Binding-site contacts:
Ligand atom N1 contacts residue THR26 of chain 1.A at 2.7 Å (h-bond).
Ligand atom N2 contacts residue THR24 of chain 1.A at 3.1 Å (h-bond).
Ligand atom C9 contacts residue LEU27 of chain 1.A at 3.6 Å (hydrophobic).
Ligand atom O3 contacts residue DMS1 of chain 1.G at 3.8 Å.
Ligand atom C7 contacts residue DMS1 of chain 1.G at 3.7 Å.
Ligand atom C9 contacts residue SER144 of chain 1.A at 3.2 Å.
Ligand atom C1 contacts residue ASN119 of chain 1.A at 3.3 Å.
Ligand atom N2 contacts residue THR26 of chain 1.A at 4.1 Å.
Ligand atom N3 contacts residue THR26 of chain 1.A at 3.0 Å (h-bond).
Ligand atom C7 contacts residue THR26 of chain 1.A at 4.0 Å.
Ligand atom C8 contacts residue CYS145 of chain 1.A at 1.8 Å (hydrophobic).
Ligand atom C2 contacts residue THR26 of chain 1.A at 3.5 Å.
Ligand atom C5 contacts residue THR26 of chain 1.A at 3.6 Å.
Ligand atom C2 contacts residue GLY143 of chain 1.A at 3.3 Å.
Ligand atom C3 contacts residue THR26 of chain 1.A at 3.7 Å.
Ligand atom C7 contacts residue LEU27 of chain 1.A at 4.2 Å (hydrophobic).
Ligand atom O1 contacts residue ASN142 of chain 1.A at 3.9 Å.
Ligand atom C5 contacts residue THR24 of chain 1.A at 3.6 Å.
Ligand atom C8 contacts residue SER144 of chain 1.A at 4.2 Å.
Ligand atom N3 contacts residue LEU27 of chain 1.A at 4.3 Å.
Ligand atom C6 contacts residue GLY143 of chain 1.A at 3.8 Å.
Ligand atom C8 contacts residue GLY143 of chain 1.A at 3.8 Å.
Ligand atom C8 contacts residue LEU27 of chain 1.A at 3.9 Å (hydrophobic).
Ligand atom C1 contacts residue THR26 of chain 1.A at 3.4 Å.
Ligand atom C9 contacts residue CYS145 of chain 1.A at 2.6 Å (hydrophobic).
Ligand atom C1 contacts residue GLY143 of chain 1.A at 3.8 Å.
Ligand atom O1 contacts residue GLY143 of chain 1.A at 3.4 Å.
Ligand atom C6 contacts residue THR26 of chain 1.A at 3.8 Å.
Ligand atom C9 contacts residue THR26 of chain 1.A at 4.0 Å.
Ligand atom O2 contacts residue THR26 of chain 1.A at 2.5 Å (h-bond).
Ligand atom O2 contacts residue THR24 of chain 1.A at 3.5 Å (h-bond).
Ligand atom N1 contacts residue GLY143 of chain 1.A at 3.5 Å.
Ligand atom C7 contacts residue CYS145 of chain 1.A at 3.0 Å (hydrophobic).
Ligand atom O2 contacts residue THR25 of chain 1.A at 3.2 Å.
Ligand atom N3 contacts residue GLY143 of chain 1.A at 3.9 Å.
Ligand atom C8 contacts residue HIS41 of chain 1.A at 4.3 Å.
Ligand atom C9 contacts residue GLY143 of chain 1.A at 2.8 Å.
Ligand atom C5 contacts residue THR25 of chain 1.A at 4.1 Å.
Ligand atom N3 contacts residue CYS145 of chain 1.A at 4.2 Å.
Ligand atom C3 contacts residue GLY143 of chain 1.A at 3.9 Å.

Sequence of chain 1.A:
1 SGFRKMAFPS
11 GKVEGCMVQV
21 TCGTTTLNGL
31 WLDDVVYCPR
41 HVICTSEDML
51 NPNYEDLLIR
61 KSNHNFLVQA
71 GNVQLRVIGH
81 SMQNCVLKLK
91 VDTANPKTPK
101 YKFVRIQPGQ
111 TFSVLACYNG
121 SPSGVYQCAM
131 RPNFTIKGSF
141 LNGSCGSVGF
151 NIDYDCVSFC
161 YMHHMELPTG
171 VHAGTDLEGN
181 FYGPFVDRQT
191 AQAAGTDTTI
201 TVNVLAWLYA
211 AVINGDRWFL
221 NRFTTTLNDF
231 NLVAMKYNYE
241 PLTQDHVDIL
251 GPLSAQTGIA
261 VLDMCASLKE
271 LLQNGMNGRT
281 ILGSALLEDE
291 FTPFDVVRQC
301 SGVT

A small-molecule ligand and the protein it binds are described below.
Small molecule (SMILES): C=CCNC(=O)[C@H](CC(N)=O)NC(C)=O